Sequence of chain 2.B:
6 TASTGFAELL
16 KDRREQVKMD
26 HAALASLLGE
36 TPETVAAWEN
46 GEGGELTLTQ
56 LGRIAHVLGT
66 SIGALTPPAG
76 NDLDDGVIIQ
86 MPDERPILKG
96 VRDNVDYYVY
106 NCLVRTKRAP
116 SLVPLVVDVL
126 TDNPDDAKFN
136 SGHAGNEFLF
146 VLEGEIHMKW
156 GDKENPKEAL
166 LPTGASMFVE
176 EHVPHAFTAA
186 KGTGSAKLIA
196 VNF

Sequence of chain 2.A:
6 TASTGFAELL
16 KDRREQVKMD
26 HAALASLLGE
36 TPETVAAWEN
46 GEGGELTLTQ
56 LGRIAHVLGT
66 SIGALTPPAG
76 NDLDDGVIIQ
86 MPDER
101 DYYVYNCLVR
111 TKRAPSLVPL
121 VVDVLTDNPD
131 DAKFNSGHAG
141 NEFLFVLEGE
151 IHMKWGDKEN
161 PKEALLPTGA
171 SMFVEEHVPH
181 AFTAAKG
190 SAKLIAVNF

A small-molecule ligand and the protein it binds are described below.
Small molecule (SMILES): C[C@H](O)CP(=O)(O)O

Binding-site contacts:
Ligand atom O6 contacts residue ASN135 of chain 2.A at 3.5 Å.
Ligand atom O14 contacts residue HIS138 of chain 2.A at 3.2 Å (h-bond).
Ligand atom O15 contacts residue TYR105 of chain 2.A at 3.7 Å.
Ligand atom P1 contacts residue TYR105 of chain 2.A at 4.0 Å.
Ligand atom O13 contacts residue CO1 of chain 2.C at 4.2 Å.
Ligand atom C3 contacts residue TYR103 of chain 2.A at 4.0 Å (hydrophobic).
Ligand atom C2 contacts residue TYR103 of chain 2.A at 3.9 Å (hydrophobic).
Ligand atom C1 contacts residue TYR103 of chain 2.A at 3.3 Å (hydrophobic).
Ligand atom O13 contacts residue LYS23 of chain 2.B at 2.8 Å (salt-bridge).
Ligand atom O14 contacts residue LYS23 of chain 2.B at 4.2 Å.
Ligand atom C1 contacts residue TYR105 of chain 2.A at 3.0 Å (hydrophobic).
Ligand atom C3 contacts residue ASN135 of chain 2.A at 3.7 Å.
Ligand atom C2 contacts residue CO1 of chain 2.C at 4.5 Å.
Ligand atom O15 contacts residue LYS23 of chain 2.B at 4.4 Å.
Ligand atom P1 contacts residue TYR103 of chain 2.A at 4.3 Å.
Ligand atom O6 contacts residue PHE134 of chain 2.A at 4.5 Å.
Ligand atom O14 contacts residue CO1 of chain 2.C at 1.9 Å.
Ligand atom P1 contacts residue ASN135 of chain 2.A at 3.8 Å.
Ligand atom O14 contacts residue HIS180 of chain 2.A at 3.3 Å (h-bond).
Ligand atom C2 contacts residue ASN135 of chain 2.A at 3.0 Å.
Ligand atom O15 contacts residue CO1 of chain 2.C at 3.8 Å.
Ligand atom O6 contacts residue LYS133 of chain 2.A at 4.0 Å.
Ligand atom O15 contacts residue TYR103 of chain 2.A at 3.4 Å.
Ligand atom O14 contacts residue GLU142 of chain 2.A at 3.9 Å.
Ligand atom C2 contacts residue TYR105 of chain 2.A at 4.5 Å (hydrophobic).
Ligand atom P1 contacts residue LYS23 of chain 2.B at 4.0 Å.
Ligand atom P1 contacts residue CO1 of chain 2.C at 3.4 Å.
Ligand atom O13 contacts residue TYR105 of chain 2.A at 3.5 Å (h-bond).
Ligand atom O14 contacts residue ASN135 of chain 2.A at 3.3 Å (h-bond).
Ligand atom C3 contacts residue TYR105 of chain 2.A at 3.9 Å (hydrophobic).
Ligand atom O6 contacts residue TYR103 of chain 2.A at 4.4 Å.